Binding-site contacts:
Ligand atom O14 contacts residue GLY27 of chain 1.B at 3.6 Å.
Ligand atom C13 contacts residue ASP25 of chain 1.A at 3.4 Å.
Ligand atom C05 contacts residue GLY48 of chain 1.A at 3.1 Å.
Ligand atom O14 contacts residue ASP25 of chain 1.A at 2.5 Å (salt-bridge).
Ligand atom C02 contacts residue ALA28 of chain 1.A at 3.7 Å (hydrophobic).
Ligand atom C31 contacts residue GLY49 of chain 1.B at 3.7 Å.
Ligand atom C12 contacts residue ASP25 of chain 1.A at 3.2 Å.
Ligand atom O09 contacts residue ILE50 of chain 1.B at 3.5 Å.
Ligand atom O50 contacts residue ASP30 of chain 1.A at 2.6 Å (salt-bridge).
Ligand atom C13 contacts residue ASP25 of chain 1.B at 3.3 Å.
Ligand atom C11 contacts residue GLY27 of chain 1.A at 3.2 Å.
Ligand atom O50 contacts residue ASP29 of chain 1.A at 3.4 Å.
Ligand atom O49 contacts residue PRO81 of chain 1.A at 3.7 Å.
Ligand atom O08 contacts residue ILE84 of chain 1.A at 3.7 Å.
Ligand atom C34 contacts residue GLY27 of chain 1.B at 3.3 Å.
Ligand atom O27 contacts residue ASP29 of chain 1.B at 2.9 Å (salt-bridge).
Ligand atom O35 contacts residue PRO81 of chain 1.A at 3.4 Å.
Ligand atom C45 contacts residue GLY48 of chain 1.B at 3.1 Å.
Ligand atom C24 contacts residue ASP29 of chain 1.B at 3.6 Å.
Ligand atom C23 contacts residue GLY48 of chain 1.B at 3.3 Å.
Ligand atom O44 contacts residue GLY49 of chain 1.B at 3.6 Å.
Ligand atom O22 contacts residue ASP30 of chain 1.B at 3.3 Å (salt-bridge).
Ligand atom N16 contacts residue GLY27 of chain 1.B at 3.3 Å (h-bond).
Ligand atom C31 contacts residue ILE50 of chain 1.B at 3.6 Å (hydrophobic).
Ligand atom O09 contacts residue GLY49 of chain 1.A at 3.0 Å.
Ligand atom C28 contacts residue ASP25 of chain 1.A at 3.0 Å.
Ligand atom C47 contacts residue GLY48 of chain 1.B at 3.7 Å.
Ligand atom C03 contacts residue ALA28 of chain 1.A at 3.5 Å (hydrophobic).
Ligand atom O22 contacts residue ALA28 of chain 1.B at 3.5 Å.
Ligand atom C02 contacts residue VAL32 of chain 1.A at 3.4 Å (hydrophobic).
Ligand atom O19 contacts residue ALA28 of chain 1.B at 3.6 Å.
Ligand atom O14 contacts residue ASP25 of chain 1.B at 2.6 Å (salt-bridge).
Ligand atom O22 contacts residue ASP29 of chain 1.B at 3.3 Å (salt-bridge).
Ligand atom C40 contacts residue ASP30 of chain 1.A at 3.4 Å.
Ligand atom C06 contacts residue GLY48 of chain 1.A at 3.6 Å.
Ligand atom C02 contacts residue ASP30 of chain 1.A at 3.4 Å.
Ligand atom C25 contacts residue GLY48 of chain 1.B at 3.2 Å.
Ligand atom O08 contacts residue ILE50 of chain 1.B at 3.6 Å.
Ligand atom C38 contacts residue VAL82 of chain 1.B at 3.6 Å (hydrophobic).
Ligand atom C48 contacts residue GLY49 of chain 1.B at 3.4 Å.

Sequence of chain 1.B:
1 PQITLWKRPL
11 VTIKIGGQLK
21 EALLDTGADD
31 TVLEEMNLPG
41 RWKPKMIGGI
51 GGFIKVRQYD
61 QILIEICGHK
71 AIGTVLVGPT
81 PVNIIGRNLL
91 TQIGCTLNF

This small molecule binds to this protein.
Small molecule (SMILES): CCOP(=O)(COc1ccc(C[C@H](NC(=O)O[C@H]2CO[C@H]3OCC[C@H]32)[C@H](O)CN(C[C@@H](C)CC)S(=O)(=O)c2ccc(CO)cc2)cc1)OCC

Sequence of chain 1.A:
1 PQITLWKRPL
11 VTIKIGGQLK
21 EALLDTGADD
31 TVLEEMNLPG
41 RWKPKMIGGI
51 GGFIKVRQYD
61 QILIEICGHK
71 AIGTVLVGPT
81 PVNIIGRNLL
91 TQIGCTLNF